The protein below binds the small molecule below.
Small molecule (SMILES): CN1CCC(c2ccc(-c3ccc4c(c3)C(=O)N([C@@H](C(=O)Nc3nccs3)c3cc(F)ccc3O)C4)cc2)CC1

Sequence of chain 2.D:
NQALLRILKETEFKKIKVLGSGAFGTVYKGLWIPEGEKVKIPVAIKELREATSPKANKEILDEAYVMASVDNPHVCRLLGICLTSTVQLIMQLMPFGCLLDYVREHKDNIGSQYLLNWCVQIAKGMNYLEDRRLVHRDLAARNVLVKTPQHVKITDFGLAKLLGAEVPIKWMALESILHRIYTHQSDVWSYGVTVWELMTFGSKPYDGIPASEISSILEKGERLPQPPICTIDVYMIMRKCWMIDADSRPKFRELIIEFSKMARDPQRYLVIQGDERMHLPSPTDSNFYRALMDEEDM

Binding-site contacts:
Ligand atom C02 contacts residue ASP164 of chain 2.D at 3.6 Å.
Ligand atom F36 contacts residue ARG85 of chain 2.D at 3.1 Å.
Ligand atom N03 contacts residue LYS54 of chain 2.D at 3.3 Å.
Ligand atom S08 contacts residue LEU97 of chain 2.D at 3.4 Å (h-bond).
Ligand atom C21 contacts residue ALA64 of chain 2.D at 3.5 Å (hydrophobic).
Ligand atom C04 contacts residue LYS54 of chain 2.D at 3.5 Å.
Ligand atom C28 contacts residue ILE68 of chain 2.D at 3.6 Å (hydrophobic).
Ligand atom C12 contacts residue LEU167 of chain 2.D at 3.4 Å (hydrophobic).
Ligand atom C07 contacts residue LEU97 of chain 2.D at 3.5 Å (hydrophobic).
Ligand atom N05 contacts residue ANP1 of chain 2.P at 3.6 Å (h-bond).
Ligand atom C07 contacts residue MET99 of chain 2.D at 3.5 Å (hydrophobic).
Ligand atom O40 contacts residue ASP164 of chain 2.D at 3.4 Å.
Ligand atom N22 contacts residue GLU67 of chain 2.D at 3.4 Å (salt-bridge).
Ligand atom C21 contacts residue GLU67 of chain 2.D at 3.4 Å.
Ligand atom F36 contacts residue MET99 of chain 2.D at 3.6 Å.
Ligand atom C37 contacts residue CYS84 of chain 2.D at 3.4 Å (hydrophobic).
Ligand atom C09 contacts residue ASP164 of chain 2.D at 3.3 Å.
Ligand atom O32 contacts residue LEU167 of chain 2.D at 3.3 Å.
Ligand atom C16 contacts residue LEU56 of chain 2.D at 3.6 Å (hydrophobic).
Ligand atom O01 contacts residue LEU97 of chain 2.D at 3.2 Å.
Ligand atom N05 contacts residue MET99 of chain 2.D at 3.4 Å (h-bond).
Ligand atom S08 contacts residue LYS54 of chain 2.D at 3.5 Å.
Ligand atom F36 contacts residue LEU86 of chain 2.D at 3.1 Å.
Ligand atom C39 contacts residue ASP164 of chain 2.D at 3.6 Å.
Ligand atom C06 contacts residue ANP1 of chain 2.P at 3.6 Å.
Ligand atom C13 contacts residue LEU167 of chain 2.D at 3.6 Å (hydrophobic).
Ligand atom C20 contacts residue GLU67 of chain 2.D at 3.5 Å.
Ligand atom F36 contacts residue CYS84 of chain 2.D at 3.6 Å.
Ligand atom C27 contacts residue GLU71 of chain 2.D at 3.6 Å.
Ligand atom C38 contacts residue PHE165 of chain 2.D at 3.5 Å (hydrophobic).
Ligand atom C07 contacts residue ALA52 of chain 2.D at 3.5 Å (hydrophobic).
Ligand atom C07 contacts residue LYS54 of chain 2.D at 3.4 Å.
Ligand atom C04 contacts residue MET99 of chain 2.D at 3.5 Å (hydrophobic).
Ligand atom C19 contacts residue GLU67 of chain 2.D at 3.5 Å.
Ligand atom C37 contacts residue PHE165 of chain 2.D at 3.4 Å (hydrophobic).
Ligand atom O40 contacts residue PHE165 of chain 2.D at 2.8 Å (h-bond).
Ligand atom N03 contacts residue ASP164 of chain 2.D at 2.8 Å (salt-bridge).
Ligand atom C06 contacts residue MET99 of chain 2.D at 3.6 Å (hydrophobic).
Ligand atom C11 contacts residue LEU167 of chain 2.D at 3.4 Å (hydrophobic).
Ligand atom O40 contacts residue LEU167 of chain 2.D at 3.5 Å.